This small molecule binds to this protein.
Small molecule (SMILES): CC(C)C[C@H](NC(=O)[C@H](C)NC(=O)[C@H](CC1=CN=C2C=CC=CC12)NC(=O)[C@H](Cc1ccc(O)cc1)NC(=O)[C@H](CCC(=O)O)NC(=O)[C@H](C)NC(=O)[C@H](Cc1ccccc1)NC(=O)[C@H](CO)NC(=O)[C@@H](N)[C@@H](C)O)C(=O)N[C@@H](CC(C)C)C(=O)N[C@H](C=O)CO

Sequence of chain 2.A:
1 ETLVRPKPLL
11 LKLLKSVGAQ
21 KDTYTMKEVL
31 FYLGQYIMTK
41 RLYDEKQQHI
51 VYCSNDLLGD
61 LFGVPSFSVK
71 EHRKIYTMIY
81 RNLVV

Sequence of chain 1.A:
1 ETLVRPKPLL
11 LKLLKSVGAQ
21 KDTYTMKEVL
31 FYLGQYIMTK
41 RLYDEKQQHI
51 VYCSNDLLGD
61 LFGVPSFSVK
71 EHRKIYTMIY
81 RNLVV

Binding-site contacts:
Ligand atom CA contacts residue TYR32 of chain 1.A at 3.5 Å (hydrophobic).
Ligand atom NE1 contacts residue LEU30 of chain 2.A at 2.8 Å (h-bond).
Ligand atom C contacts residue GLN35 of chain 1.A at 3.4 Å.
Ligand atom O contacts residue TYR76 of chain 2.A at 2.6 Å (h-bond).
Ligand atom CE1 contacts residue ILE37 of chain 2.A at 3.6 Å (hydrophobic).
Ligand atom O contacts residue HIS72 of chain 2.A at 3.4 Å.
Ligand atom CD2 contacts residue HIS49 of chain 2.A at 3.5 Å.
Ligand atom CB contacts residue GLN35 of chain 1.A at 3.4 Å.
Ligand atom O contacts residue GLN48 of chain 2.A at 3.6 Å.
Ligand atom CB contacts residue GLN35 of chain 1.A at 3.4 Å.
Ligand atom CB contacts residue PHE31 of chain 1.A at 3.5 Å (hydrophobic).
Ligand atom C contacts residue TYR32 of chain 1.A at 3.4 Å (hydrophobic).
Ligand atom CD2 contacts residue VAL69 of chain 2.A at 3.4 Å (hydrophobic).
Ligand atom CA contacts residue GLN35 of chain 1.A at 3.5 Å.
Ligand atom N contacts residue TYR32 of chain 1.A at 3.3 Å (h-bond).
Ligand atom OG contacts residue PHE31 of chain 1.A at 3.4 Å.
Ligand atom CZ contacts residue ILE37 of chain 2.A at 3.5 Å (hydrophobic).
Ligand atom CZ2 contacts residue LEU33 of chain 2.A at 3.6 Å (hydrophobic).
Ligand atom CB contacts residue VAL69 of chain 2.A at 3.6 Å (hydrophobic).
Ligand atom CA contacts residue GLN48 of chain 2.A at 3.5 Å.
Ligand atom NE1 contacts residue GLY34 of chain 2.A at 3.5 Å.
Ligand atom N contacts residue GLN35 of chain 1.A at 2.5 Å (h-bond).
Ligand atom CG contacts residue PHE31 of chain 1.A at 3.6 Å (hydrophobic).
Ligand atom CB contacts residue GLN48 of chain 2.A at 3.3 Å.
Ligand atom O contacts residue TYR32 of chain 1.A at 3.5 Å (h-bond).
Ligand atom CB contacts residue PHE31 of chain 1.A at 3.5 Å (hydrophobic).
Ligand atom C contacts residue TYR76 of chain 2.A at 3.4 Å (hydrophobic).
Ligand atom N contacts residue GLN35 of chain 1.A at 3.1 Å (h-bond).
Ligand atom CB contacts residue GLN35 of chain 1.A at 3.5 Å.
Ligand atom CE2 contacts residue HIS49 of chain 2.A at 3.5 Å.
Ligand atom O contacts residue VAL69 of chain 2.A at 3.5 Å.
Ligand atom N contacts residue GLN48 of chain 2.A at 2.9 Å (h-bond).
Ligand atom CD2 contacts residue MET38 of chain 2.A at 3.4 Å (hydrophobic).
Ligand atom CB contacts residue TYR32 of chain 1.A at 3.5 Å (hydrophobic).
Ligand atom C contacts residue VAL69 of chain 2.A at 3.6 Å (hydrophobic).
Ligand atom CA contacts residue GLN48 of chain 2.A at 3.4 Å.
Ligand atom CA contacts residue GLN35 of chain 1.A at 3.4 Å.
Ligand atom C contacts residue GLN48 of chain 2.A at 3.6 Å.
Ligand atom CD1 contacts residue GLN48 of chain 2.A at 3.4 Å.
Ligand atom CD2 contacts residue HIS72 of chain 2.A at 3.1 Å.